The small molecule below binds the protein below.
Small molecule (SMILES): CC(=O)N[C@@H]1[C@@H](O)[C@H](O)[C@@H](CO)O[C@H]1O

Sequence of chain 1.A:
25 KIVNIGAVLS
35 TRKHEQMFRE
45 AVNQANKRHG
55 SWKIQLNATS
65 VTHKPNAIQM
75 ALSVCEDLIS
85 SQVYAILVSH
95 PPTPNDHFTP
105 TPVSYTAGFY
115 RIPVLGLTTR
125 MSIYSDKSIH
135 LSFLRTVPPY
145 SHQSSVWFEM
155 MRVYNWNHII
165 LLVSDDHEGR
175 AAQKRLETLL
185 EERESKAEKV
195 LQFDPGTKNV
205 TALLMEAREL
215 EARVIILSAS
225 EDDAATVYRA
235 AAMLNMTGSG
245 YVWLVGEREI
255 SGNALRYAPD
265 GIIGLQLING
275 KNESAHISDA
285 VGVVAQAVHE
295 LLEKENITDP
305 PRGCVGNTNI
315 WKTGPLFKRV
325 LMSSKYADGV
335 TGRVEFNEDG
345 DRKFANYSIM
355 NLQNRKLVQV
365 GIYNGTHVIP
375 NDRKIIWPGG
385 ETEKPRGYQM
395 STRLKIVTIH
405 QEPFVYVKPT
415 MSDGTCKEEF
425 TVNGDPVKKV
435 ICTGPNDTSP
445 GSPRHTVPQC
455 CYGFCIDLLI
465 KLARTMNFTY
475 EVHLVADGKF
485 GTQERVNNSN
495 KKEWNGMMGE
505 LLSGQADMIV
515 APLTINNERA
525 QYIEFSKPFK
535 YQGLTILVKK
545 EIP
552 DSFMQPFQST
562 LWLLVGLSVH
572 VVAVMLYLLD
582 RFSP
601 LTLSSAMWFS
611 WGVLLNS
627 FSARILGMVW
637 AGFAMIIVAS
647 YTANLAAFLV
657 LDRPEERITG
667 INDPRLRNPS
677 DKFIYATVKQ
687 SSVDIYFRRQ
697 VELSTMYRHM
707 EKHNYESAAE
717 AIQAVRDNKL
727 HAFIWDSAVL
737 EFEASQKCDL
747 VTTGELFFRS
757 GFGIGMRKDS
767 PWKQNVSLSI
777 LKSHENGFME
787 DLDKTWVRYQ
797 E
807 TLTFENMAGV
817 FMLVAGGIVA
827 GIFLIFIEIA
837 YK

Binding-site contacts:
Ligand atom N2 contacts residue ASN771 of chain 1.A at 3.3 Å (h-bond).
Ligand atom C4 contacts residue ASN771 of chain 1.A at 3.7 Å.
Ligand atom C8 contacts residue GLN770 of chain 1.A at 4.2 Å.
Ligand atom O6 contacts residue ASN771 of chain 1.A at 3.1 Å (h-bond).
Ligand atom C2 contacts residue ASN771 of chain 1.A at 2.4 Å.
Ligand atom C8 contacts residue ASN771 of chain 1.A at 4.3 Å.
Ligand atom C7 contacts residue ASN771 of chain 1.A at 3.4 Å.
Ligand atom O6 contacts residue MET470 of chain 1.A at 1.4 Å.
Ligand atom O5 contacts residue ASN771 of chain 1.A at 2.3 Å (h-bond).
Ligand atom C1 contacts residue MET470 of chain 1.A at 4.2 Å (hydrophobic).
Ligand atom C1 contacts residue ASN771 of chain 1.A at 1.4 Å.
Ligand atom C3 contacts residue ASN771 of chain 1.A at 3.6 Å.
Ligand atom O7 contacts residue PRO767 of chain 1.A at 3.1 Å (h-bond).
Ligand atom O7 contacts residue ASN771 of chain 1.A at 3.3 Å (h-bond).
Ligand atom C7 contacts residue PRO767 of chain 1.A at 4.2 Å (hydrophobic).
Ligand atom C5 contacts residue MET470 of chain 1.A at 3.8 Å (hydrophobic).
Ligand atom O5 contacts residue MET470 of chain 1.A at 3.8 Å.
Ligand atom C4 contacts residue MET470 of chain 1.A at 4.3 Å (hydrophobic).
Ligand atom C5 contacts residue ASN771 of chain 1.A at 3.3 Å.
Ligand atom O7 contacts residue GLN770 of chain 1.A at 4.0 Å.
Ligand atom C6 contacts residue ASN771 of chain 1.A at 3.8 Å.
Ligand atom C6 contacts residue MET470 of chain 1.A at 2.7 Å (hydrophobic).